Sequence of chain 2.C:
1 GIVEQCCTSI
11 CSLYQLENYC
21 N

A protein and the small-molecule ligand that binds it are described below.
Small molecule (SMILES): Cc1cccc(O)c1

Sequence of chain 2.D:
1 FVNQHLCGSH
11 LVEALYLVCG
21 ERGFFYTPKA

Binding-site contacts:
Ligand atom O1 contacts residue LEU11 of chain 2.D at 3.8 Å.
Ligand atom C5 contacts residue ALA14 of chain 2.D at 4.0 Å (hydrophobic).
Ligand atom C1 contacts residue LEU11 of chain 2.D at 3.4 Å (hydrophobic).
Ligand atom C3 contacts residue UNK1 of chain 2.K at 4.1 Å.
Ligand atom C4 contacts residue LEU11 of chain 2.D at 4.3 Å (hydrophobic).
Ligand atom C2 contacts residue CYS6 of chain 2.C at 3.9 Å (hydrophobic).
Ligand atom C4 contacts residue HIS10 of chain 2.D at 4.4 Å.
Ligand atom C4 contacts residue ALA14 of chain 2.D at 3.6 Å (hydrophobic).
Ligand atom C5 contacts residue LEU16 of chain 2.C at 3.3 Å (hydrophobic).
Ligand atom O1 contacts residue CYS11 of chain 2.C at 3.2 Å (h-bond).
Ligand atom C6 contacts residue CYS11 of chain 2.C at 3.6 Å (hydrophobic).
Ligand atom C1 contacts residue CYS11 of chain 2.C at 4.1 Å (hydrophobic).
Ligand atom C2 contacts residue LEU11 of chain 2.D at 3.2 Å (hydrophobic).
Ligand atom C6 contacts residue LEU11 of chain 2.D at 4.0 Å (hydrophobic).
Ligand atom C5 contacts residue CYS11 of chain 2.C at 4.3 Å (hydrophobic).
Ligand atom C1 contacts residue ILE10 of chain 2.C at 4.5 Å (hydrophobic).
Ligand atom C6 contacts residue LEU16 of chain 2.C at 3.6 Å (hydrophobic).
Ligand atom C1 contacts residue CYS6 of chain 2.C at 3.5 Å (hydrophobic).
Ligand atom O1 contacts residue ILE10 of chain 2.C at 3.7 Å.
Ligand atom C3 contacts residue HIS10 of chain 2.D at 4.4 Å.
Ligand atom O1 contacts residue SER9 of chain 2.C at 3.8 Å.
Ligand atom C3 contacts residue LEU11 of chain 2.D at 3.7 Å (hydrophobic).
Ligand atom C4 contacts residue UNK1 of chain 2.K at 3.8 Å.
Ligand atom C5 contacts residue LEU11 of chain 2.D at 4.5 Å (hydrophobic).
Ligand atom O1 contacts residue CYS6 of chain 2.C at 2.5 Å (h-bond).
Ligand atom C4 contacts residue LEU16 of chain 2.C at 4.3 Å (hydrophobic).